This protein binds this small molecule.
Small molecule (SMILES): NCCCNC1CCC(NCCCN)CC1

Sequence of chain 2.A:
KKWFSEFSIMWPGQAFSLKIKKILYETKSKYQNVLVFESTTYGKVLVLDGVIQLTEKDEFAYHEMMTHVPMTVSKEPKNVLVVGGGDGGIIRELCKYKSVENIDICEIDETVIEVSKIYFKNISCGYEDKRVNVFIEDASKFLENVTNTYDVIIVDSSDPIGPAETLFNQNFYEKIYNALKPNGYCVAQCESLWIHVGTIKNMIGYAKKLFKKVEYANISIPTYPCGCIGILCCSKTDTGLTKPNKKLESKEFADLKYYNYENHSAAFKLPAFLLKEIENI

Binding-site contacts:
Ligand atom C11 contacts residue ASP156 of chain 2.A at 3.3 Å.
Ligand atom C6 contacts residue TYR224 of chain 2.A at 3.6 Å (hydrophobic).
Ligand atom N13 contacts residue ASP156 of chain 2.A at 2.7 Å (salt-bridge).
Ligand atom N1 contacts residue ASP159 of chain 2.A at 3.2 Å (salt-bridge).
Ligand atom N13 contacts residue ASP87 of chain 2.A at 2.7 Å (salt-bridge).
Ligand atom C12 contacts residue ASP87 of chain 2.A at 3.3 Å.
Ligand atom N3 contacts residue ASP156 of chain 2.A at 3.5 Å (salt-bridge).
Ligand atom C4 contacts residue ASP159 of chain 2.A at 3.3 Å.
Ligand atom C11 contacts residue TYR224 of chain 2.A at 2.9 Å (hydrophobic).
Ligand atom N3 contacts residue TYR224 of chain 2.A at 3.7 Å.
Ligand atom N2 contacts residue VAL51 of chain 2.A at 3.8 Å.
Ligand atom N2 contacts residue ASP159 of chain 2.A at 3.1 Å (salt-bridge).
Ligand atom C5 contacts residue TYR224 of chain 2.A at 3.8 Å (hydrophobic).
Ligand atom N1 contacts residue GLN189 of chain 2.A at 3.7 Å.
Ligand atom C12 contacts residue GLN53 of chain 2.A at 3.4 Å.
Ligand atom N3 contacts residue SER157 of chain 2.A at 3.2 Å (h-bond).
Ligand atom C10 contacts residue TYR224 of chain 2.A at 3.8 Å (hydrophobic).
Ligand atom C7 contacts residue TYR224 of chain 2.A at 3.3 Å (hydrophobic).
Ligand atom C2 contacts residue ASP159 of chain 2.A at 3.7 Å.
Ligand atom C1 contacts residue ASP159 of chain 2.A at 3.8 Å.
Ligand atom N13 contacts residue MTA1 of chain 2.E at 3.6 Å.
Ligand atom C9 contacts residue ILE52 of chain 2.A at 3.5 Å (hydrophobic).
Ligand atom C10 contacts residue MTA1 of chain 2.E at 3.6 Å.
Ligand atom C9 contacts residue ASP159 of chain 2.A at 3.5 Å.
Ligand atom C11 contacts residue TYR62 of chain 2.A at 3.4 Å (hydrophobic).
Ligand atom C3 contacts residue TRP11 of chain 2.A at 3.6 Å (hydrophobic).
Ligand atom C10 contacts residue ASP156 of chain 2.A at 3.4 Å.
Ligand atom N3 contacts residue TYR62 of chain 2.A at 3.7 Å.
Ligand atom C3 contacts residue ASP159 of chain 2.A at 2.7 Å.
Ligand atom C10 contacts residue GLN53 of chain 2.A at 3.5 Å.
Ligand atom C9 contacts residue GLN53 of chain 2.A at 3.7 Å.
Ligand atom C6 contacts residue GLN189 of chain 2.A at 3.6 Å.
Ligand atom C11 contacts residue GLN53 of chain 2.A at 3.4 Å.
Ligand atom C2 contacts residue ILE229 of chain 2.A at 3.8 Å (hydrophobic).
Ligand atom C1 contacts residue GLU191 of chain 2.A at 3.1 Å.
Ligand atom C12 contacts residue TYR224 of chain 2.A at 3.8 Å (hydrophobic).
Ligand atom C12 contacts residue HIS63 of chain 2.A at 3.5 Å.
Ligand atom N13 contacts residue HIS63 of chain 2.A at 2.9 Å (h-bond).
Ligand atom C8 contacts residue GLN53 of chain 2.A at 3.2 Å.
Ligand atom N1 contacts residue GLU191 of chain 2.A at 3.3 Å (salt-bridge).